The small molecule below binds the protein below.
Small molecule (SMILES): CC(=O)N[C@@H]1[C@@H](O[C@@H]2O[C@@H](C)[C@@H](O)[C@@H](O)[C@@H]2O)[C@H](O[C@@H]2O[C@H](CO)[C@H](O)[C@H](O[C@]3(C(=O)O)C[C@H](O)[C@@H](NC(C)=O)[C@H]([C@H](O)[C@H](O)CO)O3)[C@H]2O)[C@@H](CO)O[C@@H]1O

Sequence of chain 1.A:
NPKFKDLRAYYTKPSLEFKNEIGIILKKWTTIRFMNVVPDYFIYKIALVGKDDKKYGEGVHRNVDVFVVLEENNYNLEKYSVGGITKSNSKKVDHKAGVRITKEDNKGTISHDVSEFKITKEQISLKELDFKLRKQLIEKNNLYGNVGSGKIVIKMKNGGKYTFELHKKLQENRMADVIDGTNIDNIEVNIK

Binding-site contacts:
Ligand atom O8 contacts residue ARG277 of chain 1.A at 2.8 Å (salt-bridge).
Ligand atom C8 contacts residue ARG277 of chain 1.A at 3.9 Å.
Ligand atom C3 contacts residue LYS271 of chain 1.A at 3.8 Å.
Ligand atom O9 contacts residue LEU229 of chain 1.A at 3.4 Å.
Ligand atom O6 contacts residue GLN274 of chain 1.A at 2.9 Å (h-bond).
Ligand atom O9 contacts residue ASP280 of chain 1.A at 2.6 Å (salt-bridge).
Ligand atom C5 contacts residue LYS264 of chain 1.A at 3.5 Å.
Ligand atom C2 contacts residue GLN274 of chain 1.A at 3.9 Å.
Ligand atom C9 contacts residue LEU229 of chain 1.A at 3.9 Å (hydrophobic).
Ligand atom O6 contacts residue ARG277 of chain 1.A at 3.5 Å (salt-bridge).
Ligand atom N5 contacts residue LYS264 of chain 1.A at 2.9 Å (salt-bridge).
Ligand atom O1A contacts residue TYR265 of chain 1.A at 3.5 Å.
Ligand atom O3 contacts residue GLU268 of chain 1.A at 2.6 Å (salt-bridge).
Ligand atom C3 contacts residue GLN274 of chain 1.A at 3.8 Å.
Ligand atom O7 contacts residue GLN274 of chain 1.A at 3.3 Å.
Ligand atom C11 contacts residue TYR265 of chain 1.A at 3.6 Å (hydrophobic).
Ligand atom C1 contacts residue ASN276 of chain 1.A at 3.6 Å.
Ligand atom O1A contacts residue ARG277 of chain 1.A at 3.5 Å (salt-bridge).
Ligand atom O1B contacts residue THR266 of chain 1.A at 2.8 Å (h-bond).
Ligand atom O2 contacts residue GLN274 of chain 1.A at 3.1 Å (h-bond).
Ligand atom O1A contacts residue THR266 of chain 1.A at 2.7 Å (h-bond).
Ligand atom O2 contacts residue LYS271 of chain 1.A at 3.2 Å (salt-bridge).
Ligand atom C3 contacts residue GLN274 of chain 1.A at 3.9 Å.
Ligand atom O6 contacts residue GLU268 of chain 1.A at 2.7 Å (salt-bridge).
Ligand atom O6 contacts residue ASN276 of chain 1.A at 3.8 Å.
Ligand atom C1 contacts residue THR266 of chain 1.A at 3.5 Å.
Ligand atom C9 contacts residue ASP280 of chain 1.A at 3.3 Å.
Ligand atom C7 contacts residue TYR265 of chain 1.A at 3.8 Å (hydrophobic).
Ligand atom O1B contacts residue LYS264 of chain 1.A at 3.7 Å.
Ligand atom C3 contacts residue GLU268 of chain 1.A at 3.3 Å.
Ligand atom C6 contacts residue GLU268 of chain 1.A at 3.2 Å.
Ligand atom O8 contacts residue TYR265 of chain 1.A at 3.5 Å.
Ligand atom O9 contacts residue ARG277 of chain 1.A at 2.9 Å (salt-bridge).
Ligand atom O3 contacts residue LYS271 of chain 1.A at 2.9 Å (salt-bridge).
Ligand atom O5 contacts residue GLN274 of chain 1.A at 3.7 Å.
Ligand atom C5 contacts residue ARG277 of chain 1.A at 3.6 Å.
Ligand atom C4 contacts residue LYS264 of chain 1.A at 3.5 Å.
Ligand atom O5 contacts residue ASN276 of chain 1.A at 3.1 Å (h-bond).
Ligand atom C6 contacts residue LYS264 of chain 1.A at 3.7 Å.
Ligand atom O3 contacts residue GLN274 of chain 1.A at 3.1 Å (h-bond).